Sequence of chain 58.C:
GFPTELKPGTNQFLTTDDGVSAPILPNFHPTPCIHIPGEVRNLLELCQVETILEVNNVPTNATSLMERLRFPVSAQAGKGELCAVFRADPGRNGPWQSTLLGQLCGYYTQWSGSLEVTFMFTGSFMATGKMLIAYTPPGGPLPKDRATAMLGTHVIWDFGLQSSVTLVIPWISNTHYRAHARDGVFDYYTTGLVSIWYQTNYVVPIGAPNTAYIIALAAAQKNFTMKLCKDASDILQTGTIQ

The protein below binds the small molecule below.
Small molecule (SMILES): Cc1cccc(-c2ccc(OCCCCCN3CCN(c4ccncc4)C3=O)cc2)c1

Sequence of chain 57.C:
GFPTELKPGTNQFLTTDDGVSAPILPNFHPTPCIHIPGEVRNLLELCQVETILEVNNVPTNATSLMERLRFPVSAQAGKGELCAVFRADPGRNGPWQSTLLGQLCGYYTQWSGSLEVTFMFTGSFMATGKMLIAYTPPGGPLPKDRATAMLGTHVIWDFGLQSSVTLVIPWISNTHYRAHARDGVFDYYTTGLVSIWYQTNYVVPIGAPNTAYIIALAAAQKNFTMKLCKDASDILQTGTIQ

Sequence of chain 57.A:
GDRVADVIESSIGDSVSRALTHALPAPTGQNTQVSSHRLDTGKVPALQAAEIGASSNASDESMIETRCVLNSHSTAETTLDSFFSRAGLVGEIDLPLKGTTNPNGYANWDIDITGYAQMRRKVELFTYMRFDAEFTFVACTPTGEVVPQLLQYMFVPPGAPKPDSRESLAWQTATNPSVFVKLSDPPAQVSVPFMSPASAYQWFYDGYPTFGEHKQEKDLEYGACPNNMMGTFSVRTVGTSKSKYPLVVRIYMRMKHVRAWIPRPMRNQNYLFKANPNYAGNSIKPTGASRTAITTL

Binding-site contacts:
Ligand atom CAZ contacts residue MET195 of chain 57.A at 3.9 Å (hydrophobic).
Ligand atom CAE contacts residue ASP112 of chain 57.A at 3.7 Å.
Ligand atom CAI contacts residue ASP112 of chain 57.A at 3.5 Å.
Ligand atom CAE contacts residue THR114 of chain 57.A at 3.5 Å.
Ligand atom CAH contacts residue GLN202 of chain 57.A at 3.7 Å.
Ligand atom CAX contacts residue TRP203 of chain 57.A at 3.6 Å (hydrophobic).
Ligand atom CAC contacts residue PHE137 of chain 57.A at 3.8 Å (hydrophobic).
Ligand atom CAG contacts residue PHE233 of chain 57.A at 3.2 Å (hydrophobic).
Ligand atom OAW contacts residue MET195 of chain 57.A at 3.5 Å.
Ligand atom CAA contacts residue ILE24 of chain 57.C at 3.8 Å (hydrophobic).
Ligand atom CAA contacts residue PRO177 of chain 57.A at 3.8 Å (hydrophobic).
Ligand atom CAK contacts residue VAL192 of chain 57.A at 3.1 Å (hydrophobic).
Ligand atom CBC contacts residue TRP203 of chain 57.A at 3.2 Å (hydrophobic).
Ligand atom CAC contacts residue PHE233 of chain 57.A at 3.1 Å (hydrophobic).
Ligand atom CAK contacts residue MET195 of chain 57.A at 3.6 Å (hydrophobic).
Ligand atom CAD contacts residue ASN228 of chain 57.A at 3.5 Å.
Ligand atom CAM contacts residue VAL192 of chain 57.A at 3.3 Å (hydrophobic).
Ligand atom CAU contacts residue TRP203 of chain 57.A at 3.7 Å (hydrophobic).
Ligand atom NBE contacts residue ASN228 of chain 57.A at 3.9 Å.
Ligand atom CAI contacts residue THR114 of chain 57.A at 3.8 Å.
Ligand atom CAR contacts residue PHE135 of chain 57.A at 3.4 Å (hydrophobic).
Ligand atom CAP contacts residue ILE111 of chain 57.A at 3.8 Å (hydrophobic).
Ligand atom NBE contacts residue TRP203 of chain 57.A at 3.2 Å.
Ligand atom OAW contacts residue ILE111 of chain 57.A at 3.6 Å.
Ligand atom CAD contacts residue GLN202 of chain 57.A at 3.5 Å.
Ligand atom CAI contacts residue TRP203 of chain 57.A at 3.6 Å (hydrophobic).
Ligand atom CAM contacts residue ILE24 of chain 57.C at 3.7 Å (hydrophobic).
Ligand atom CAJ contacts residue ILE111 of chain 57.A at 3.3 Å (hydrophobic).
Ligand atom CBC contacts residue ASN228 of chain 57.A at 3.9 Å.
Ligand atom CAH contacts residue ASN228 of chain 57.A at 3.2 Å.
Ligand atom CAT contacts residue TYR201 of chain 57.A at 3.5 Å (hydrophobic).
Ligand atom CAN contacts residue PHE155 of chain 57.A at 3.6 Å (hydrophobic).
Ligand atom CAL contacts residue ILE111 of chain 57.A at 3.6 Å (hydrophobic).
Ligand atom CAH contacts residue TRP203 of chain 57.A at 3.5 Å (hydrophobic).
Ligand atom OAB contacts residue ILE113 of chain 57.A at 3.2 Å (h-bond).
Ligand atom CAG contacts residue PHE137 of chain 57.A at 3.7 Å (hydrophobic).
Ligand atom CAU contacts residue TYR201 of chain 57.A at 3.8 Å (hydrophobic).
Ligand atom CAU contacts residue ASN228 of chain 57.A at 3.6 Å.
Ligand atom CAY contacts residue PHE155 of chain 57.A at 3.8 Å (hydrophobic).
Ligand atom OAB contacts residue ASP112 of chain 57.A at 3.5 Å.